Sequence of chain 1.E:
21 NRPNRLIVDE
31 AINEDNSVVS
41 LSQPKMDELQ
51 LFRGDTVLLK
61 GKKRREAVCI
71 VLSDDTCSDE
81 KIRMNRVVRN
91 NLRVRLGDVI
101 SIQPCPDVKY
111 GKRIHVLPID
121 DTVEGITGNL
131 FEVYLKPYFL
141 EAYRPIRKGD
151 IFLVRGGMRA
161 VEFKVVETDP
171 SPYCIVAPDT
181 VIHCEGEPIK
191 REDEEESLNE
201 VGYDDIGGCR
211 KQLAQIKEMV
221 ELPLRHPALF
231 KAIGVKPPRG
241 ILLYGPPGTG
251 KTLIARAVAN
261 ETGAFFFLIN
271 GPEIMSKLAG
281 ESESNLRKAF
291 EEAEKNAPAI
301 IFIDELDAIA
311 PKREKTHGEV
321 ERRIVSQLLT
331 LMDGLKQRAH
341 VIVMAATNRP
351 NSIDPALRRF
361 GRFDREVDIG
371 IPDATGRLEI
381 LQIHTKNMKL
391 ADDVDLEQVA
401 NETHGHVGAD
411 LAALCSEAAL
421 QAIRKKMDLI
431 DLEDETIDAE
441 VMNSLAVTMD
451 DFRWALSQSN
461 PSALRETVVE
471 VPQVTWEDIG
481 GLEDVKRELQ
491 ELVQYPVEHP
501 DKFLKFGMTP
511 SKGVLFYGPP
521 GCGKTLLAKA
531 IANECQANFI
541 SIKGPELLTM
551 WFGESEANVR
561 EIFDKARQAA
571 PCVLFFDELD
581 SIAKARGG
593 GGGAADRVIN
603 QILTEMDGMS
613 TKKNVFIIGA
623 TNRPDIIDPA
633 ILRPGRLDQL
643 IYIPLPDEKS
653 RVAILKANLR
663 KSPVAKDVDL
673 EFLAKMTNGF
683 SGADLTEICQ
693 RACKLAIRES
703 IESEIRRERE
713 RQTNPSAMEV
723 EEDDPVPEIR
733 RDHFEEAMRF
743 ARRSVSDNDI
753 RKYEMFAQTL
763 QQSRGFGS

Binding-site contacts:
Ligand atom C8 contacts residue GLY248 of chain 1.D at 3.8 Å.
Ligand atom PB contacts residue MG1 of chain 1.T at 3.6 Å.
Ligand atom O2B contacts residue THR252 of chain 1.D at 3.2 Å (h-bond).
Ligand atom N1 contacts residue ILE380 of chain 1.D at 3.3 Å.
Ligand atom O3G contacts residue GLY248 of chain 1.D at 3.8 Å.
Ligand atom O3A contacts residue LYS251 of chain 1.D at 3.8 Å.
Ligand atom C8 contacts residue GLY250 of chain 1.D at 3.7 Å.
Ligand atom N7 contacts residue GLY250 of chain 1.D at 3.5 Å (h-bond).
Ligand atom N6 contacts residue ILE380 of chain 1.D at 3.5 Å.
Ligand atom O1B contacts residue LYS251 of chain 1.D at 3.0 Å (salt-bridge).
Ligand atom O2' contacts residue HIS384 of chain 1.D at 3.6 Å.
Ligand atom O2A contacts residue LEU253 of chain 1.D at 3.6 Å (h-bond).
Ligand atom PA contacts residue GLY250 of chain 1.D at 4.0 Å.
Ligand atom O4' contacts residue ALA409 of chain 1.D at 3.7 Å.
Ligand atom N7 contacts residue THR249 of chain 1.D at 3.5 Å.
Ligand atom PG contacts residue MG1 of chain 1.T at 3.6 Å.
Ligand atom O3G contacts residue PRO247 of chain 1.D at 3.6 Å.
Ligand atom N1 contacts residue GLY207 of chain 1.D at 3.5 Å (h-bond).
Ligand atom O2A contacts residue THR252 of chain 1.D at 3.7 Å.
Ligand atom N7 contacts residue GLY408 of chain 1.D at 3.9 Å.
Ligand atom O3A contacts residue GLY248 of chain 1.D at 3.8 Å.
Ligand atom C6 contacts residue ILE380 of chain 1.D at 3.5 Å (hydrophobic).
Ligand atom O2A contacts residue GLY250 of chain 1.D at 3.5 Å.
Ligand atom PG contacts residue GLY248 of chain 1.D at 3.8 Å.
Ligand atom C8 contacts residue GLY408 of chain 1.D at 3.9 Å.
Ligand atom O2A contacts residue LYS251 of chain 1.D at 3.9 Å.
Ligand atom N3 contacts residue HIS384 of chain 1.D at 3.3 Å (h-bond).
Ligand atom O2G contacts residue MG1 of chain 1.T at 2.1 Å.
Ligand atom O2B contacts residue MG1 of chain 1.T at 2.4 Å.
Ligand atom N6 contacts residue GLY207 of chain 1.D at 3.1 Å (h-bond).
Ligand atom PB contacts residue GLY250 of chain 1.D at 3.9 Å.
Ligand atom O1B contacts residue GLY250 of chain 1.D at 3.7 Å.
Ligand atom C2 contacts residue HIS384 of chain 1.D at 3.9 Å.
Ligand atom O3B contacts residue GLY248 of chain 1.D at 2.9 Å (h-bond).
Ligand atom C2 contacts residue ASP205 of chain 1.D at 3.4 Å.
Ligand atom PB contacts residue LYS251 of chain 1.D at 3.9 Å.
Ligand atom N1 contacts residue ASP205 of chain 1.D at 3.7 Å.
Ligand atom O3A contacts residue THR249 of chain 1.D at 3.8 Å.
Ligand atom O3G contacts residue ASN348 of chain 1.D at 3.5 Å (h-bond).
Ligand atom O3A contacts residue GLY250 of chain 1.D at 3.0 Å (h-bond).

Sequence of chain 1.D:
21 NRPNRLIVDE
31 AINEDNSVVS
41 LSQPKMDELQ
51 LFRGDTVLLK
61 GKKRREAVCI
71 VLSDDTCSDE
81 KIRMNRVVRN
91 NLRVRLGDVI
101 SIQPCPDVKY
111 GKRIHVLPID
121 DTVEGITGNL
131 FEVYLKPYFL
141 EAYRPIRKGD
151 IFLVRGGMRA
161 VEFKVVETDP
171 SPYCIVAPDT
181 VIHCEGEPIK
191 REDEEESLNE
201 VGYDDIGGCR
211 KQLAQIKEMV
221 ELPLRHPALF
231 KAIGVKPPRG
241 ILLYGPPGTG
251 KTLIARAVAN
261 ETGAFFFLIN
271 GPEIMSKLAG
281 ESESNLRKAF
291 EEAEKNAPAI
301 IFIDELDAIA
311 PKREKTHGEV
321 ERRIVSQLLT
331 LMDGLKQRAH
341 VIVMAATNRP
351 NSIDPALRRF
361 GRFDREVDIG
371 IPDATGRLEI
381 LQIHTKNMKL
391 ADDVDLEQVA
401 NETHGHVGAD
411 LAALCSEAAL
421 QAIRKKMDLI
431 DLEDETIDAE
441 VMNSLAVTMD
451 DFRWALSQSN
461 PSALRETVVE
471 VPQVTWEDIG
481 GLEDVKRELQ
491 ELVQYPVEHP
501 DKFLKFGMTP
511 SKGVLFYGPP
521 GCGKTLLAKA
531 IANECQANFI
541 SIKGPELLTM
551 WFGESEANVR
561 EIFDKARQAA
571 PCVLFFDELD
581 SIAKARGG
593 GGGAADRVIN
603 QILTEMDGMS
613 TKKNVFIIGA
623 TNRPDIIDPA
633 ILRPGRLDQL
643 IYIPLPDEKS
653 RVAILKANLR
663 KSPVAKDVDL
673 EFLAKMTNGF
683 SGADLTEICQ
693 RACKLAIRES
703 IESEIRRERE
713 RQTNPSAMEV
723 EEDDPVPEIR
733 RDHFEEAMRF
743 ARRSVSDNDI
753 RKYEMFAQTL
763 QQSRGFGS

A small-molecule ligand and the protein it binds are described below.
Small molecule (SMILES): Nc1ncnc2c1ncn2[C@@H]1O[C@H](COP(=O)(O)OP(=O)(O)OP(O)(O)=S)[C@@H](O)[C@H]1O